Binding-site contacts:
Ligand atom O7 contacts residue ALA290 of chain 2.A at 4.2 Å.
Ligand atom C2 contacts residue GLU289 of chain 2.A at 4.5 Å.
Ligand atom O3 contacts residue GLU289 of chain 2.A at 4.1 Å.
Ligand atom C2 contacts residue ASN301 of chain 2.A at 2.2 Å.
Ligand atom C4 contacts residue GLU289 of chain 2.A at 3.9 Å.
Ligand atom N2 contacts residue GLU289 of chain 2.A at 4.4 Å.
Ligand atom O6 contacts residue LYS45 of chain 2.A at 3.8 Å.
Ligand atom C1 contacts residue ASN301 of chain 2.A at 1.4 Å.
Ligand atom O5 contacts residue ASN301 of chain 2.A at 2.3 Å (h-bond).
Ligand atom O7 contacts residue ASN301 of chain 2.A at 3.8 Å.
Ligand atom C3 contacts residue ASN301 of chain 2.A at 3.6 Å.
Ligand atom C5 contacts residue GLU289 of chain 2.A at 4.1 Å.
Ligand atom C5 contacts residue ASN301 of chain 2.A at 3.6 Å.
Ligand atom C1 contacts residue GLU289 of chain 2.A at 4.4 Å.
Ligand atom N2 contacts residue ASN301 of chain 2.A at 2.7 Å (h-bond).
Ligand atom C4 contacts residue ASN301 of chain 2.A at 4.1 Å.
Ligand atom C8 contacts residue GLY299 of chain 2.A at 4.2 Å.
Ligand atom C8 contacts residue ASN301 of chain 2.A at 3.4 Å.
Ligand atom C7 contacts residue ASN301 of chain 2.A at 3.3 Å.
Ligand atom O4 contacts residue GLU289 of chain 2.A at 3.5 Å (salt-bridge).
Ligand atom C3 contacts residue GLU289 of chain 2.A at 3.5 Å.
Ligand atom O7 contacts residue GLY299 of chain 2.A at 4.4 Å.
Ligand atom C8 contacts residue LEU300 of chain 2.A at 4.5 Å (hydrophobic).
Ligand atom O5 contacts residue ASP291 of chain 2.A at 4.4 Å.
Ligand atom O7 contacts residue GLU289 of chain 2.A at 3.8 Å.

Sequence of chain 2.A:
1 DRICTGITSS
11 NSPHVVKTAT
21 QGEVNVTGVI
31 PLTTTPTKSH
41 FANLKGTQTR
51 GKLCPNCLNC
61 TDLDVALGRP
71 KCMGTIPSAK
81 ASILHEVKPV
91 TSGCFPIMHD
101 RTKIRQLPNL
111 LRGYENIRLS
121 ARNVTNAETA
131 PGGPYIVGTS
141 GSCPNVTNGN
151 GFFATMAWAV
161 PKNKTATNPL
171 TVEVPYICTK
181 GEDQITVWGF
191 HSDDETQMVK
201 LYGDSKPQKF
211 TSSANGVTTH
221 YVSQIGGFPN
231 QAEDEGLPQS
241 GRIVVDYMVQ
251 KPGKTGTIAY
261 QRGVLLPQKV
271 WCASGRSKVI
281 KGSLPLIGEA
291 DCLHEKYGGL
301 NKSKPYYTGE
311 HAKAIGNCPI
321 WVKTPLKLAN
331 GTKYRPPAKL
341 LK

The small molecule below binds the protein below.
Small molecule (SMILES): CC(=O)N[C@H]1[C@H](O[C@H]2[C@H](O)[C@@H](NC(C)=O)CO[C@@H]2CO)O[C@H](CO)[C@@H](O)[C@@H]1O